Binding-site contacts:
Ligand atom C1 contacts residue ASN282 of chain 1.A at 1.4 Å.
Ligand atom N2 contacts residue ASN282 of chain 1.A at 2.9 Å (h-bond).
Ligand atom C5 contacts residue GLU281 of chain 1.A at 3.9 Å.
Ligand atom C5 contacts residue ASN282 of chain 1.A at 3.7 Å.
Ligand atom C2 contacts residue ASN282 of chain 1.A at 2.5 Å.
Ligand atom O5 contacts residue GLU281 of chain 1.A at 3.5 Å.
Ligand atom C6 contacts residue GLU281 of chain 1.A at 3.3 Å.
Ligand atom C7 contacts residue ASN282 of chain 1.A at 4.0 Å.
Ligand atom C4 contacts residue ASN282 of chain 1.A at 4.2 Å.
Ligand atom C3 contacts residue ASN282 of chain 1.A at 3.8 Å.
Ligand atom O5 contacts residue ASN282 of chain 1.A at 2.4 Å (h-bond).
Ligand atom O6 contacts residue GLU281 of chain 1.A at 2.5 Å (salt-bridge).

Sequence of chain 1.A:
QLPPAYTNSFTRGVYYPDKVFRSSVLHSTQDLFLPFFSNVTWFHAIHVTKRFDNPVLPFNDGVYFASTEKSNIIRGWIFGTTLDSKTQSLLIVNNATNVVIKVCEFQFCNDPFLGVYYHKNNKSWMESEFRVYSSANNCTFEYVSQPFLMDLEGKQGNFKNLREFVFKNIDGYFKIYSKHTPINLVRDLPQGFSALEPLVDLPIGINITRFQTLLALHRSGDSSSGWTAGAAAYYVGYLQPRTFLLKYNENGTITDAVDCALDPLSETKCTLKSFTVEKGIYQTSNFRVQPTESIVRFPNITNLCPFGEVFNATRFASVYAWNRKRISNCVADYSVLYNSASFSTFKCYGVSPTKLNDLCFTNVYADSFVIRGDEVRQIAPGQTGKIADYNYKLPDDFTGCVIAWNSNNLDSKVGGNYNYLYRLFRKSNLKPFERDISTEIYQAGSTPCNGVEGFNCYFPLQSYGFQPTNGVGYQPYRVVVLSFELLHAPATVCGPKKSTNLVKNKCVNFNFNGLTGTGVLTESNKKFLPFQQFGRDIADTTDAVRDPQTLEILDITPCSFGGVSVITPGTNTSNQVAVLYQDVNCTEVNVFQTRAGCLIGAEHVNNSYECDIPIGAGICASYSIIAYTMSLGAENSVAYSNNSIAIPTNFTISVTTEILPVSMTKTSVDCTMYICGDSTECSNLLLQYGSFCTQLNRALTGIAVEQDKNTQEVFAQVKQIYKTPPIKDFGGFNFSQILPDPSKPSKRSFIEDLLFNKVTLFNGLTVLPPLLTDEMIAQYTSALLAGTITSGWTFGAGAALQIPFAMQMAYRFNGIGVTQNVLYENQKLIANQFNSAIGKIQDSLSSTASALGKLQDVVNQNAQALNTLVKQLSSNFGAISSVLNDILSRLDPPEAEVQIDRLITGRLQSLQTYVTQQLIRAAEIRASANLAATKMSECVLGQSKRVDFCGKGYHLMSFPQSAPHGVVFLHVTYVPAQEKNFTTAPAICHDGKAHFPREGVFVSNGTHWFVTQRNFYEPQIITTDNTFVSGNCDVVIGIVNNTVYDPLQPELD

This small molecule binds to this protein.
Small molecule (SMILES): CC(=O)N[C@@H]1[C@@H](O)[C@H](O)[C@@H](CO)O[C@H]1O